Binding-site contacts:
Ligand atom C1 contacts residue TRP155 of chain 1.C at 3.7 Å (hydrophobic).
Ligand atom C4 contacts residue TYR86 of chain 1.C at 4.3 Å (hydrophobic).
Ligand atom C3 contacts residue TYR86 of chain 1.C at 4.0 Å (hydrophobic).
Ligand atom C5 contacts residue LEU29 of chain 1.C at 4.0 Å (hydrophobic).
Ligand atom O3 contacts residue LEU29 of chain 1.C at 4.4 Å.
Ligand atom C1 contacts residue GLN87 of chain 1.C at 4.2 Å.
Ligand atom O2 contacts residue ALA145 of chain 1.C at 4.5 Å.
Ligand atom C4 contacts residue TYR323 of chain 1.C at 4.4 Å (hydrophobic).
Ligand atom O4 contacts residue TYR86 of chain 1.C at 4.1 Å.
Ligand atom O3 contacts residue PRO346 of chain 1.C at 4.2 Å.
Ligand atom C5 contacts residue EDG1 of chain 1.J at 4.5 Å.
Ligand atom O4 contacts residue TRP155 of chain 1.C at 4.0 Å.
Ligand atom O4 contacts residue GLN87 of chain 1.C at 3.1 Å (h-bond).
Ligand atom O5 contacts residue GLU46 of chain 1.C at 2.7 Å (salt-bridge).
Ligand atom O5 contacts residue LEU29 of chain 1.C at 4.3 Å.
Ligand atom C1 contacts residue PRO147 of chain 1.C at 4.4 Å (hydrophobic).
Ligand atom O3 contacts residue LEU345 of chain 1.C at 3.7 Å.
Ligand atom C4 contacts residue EDG1 of chain 1.J at 3.1 Å.
Ligand atom C2 contacts residue PRO147 of chain 1.C at 4.4 Å (hydrophobic).
Ligand atom O2 contacts residue EDG1 of chain 1.J at 3.3 Å (h-bond).
Ligand atom O5 contacts residue TYR30 of chain 1.C at 3.8 Å.
Ligand atom O5 contacts residue GLN87 of chain 1.C at 2.8 Å (h-bond).
Ligand atom C3 contacts residue EDG1 of chain 1.J at 3.5 Å.
Ligand atom O5 contacts residue TYR86 of chain 1.C at 4.2 Å.
Ligand atom O2 contacts residue PRO147 of chain 1.C at 3.4 Å.
Ligand atom C4 contacts residue GLN87 of chain 1.C at 3.9 Å.
Ligand atom C2 contacts residue EDG1 of chain 1.J at 2.4 Å.
Ligand atom C1 contacts residue TYR86 of chain 1.C at 4.4 Å (hydrophobic).
Ligand atom C5 contacts residue GLN87 of chain 1.C at 3.5 Å.
Ligand atom C5 contacts residue TYR48 of chain 1.C at 3.9 Å (hydrophobic).
Ligand atom O4 contacts residue EDG1 of chain 1.J at 2.2 Å (h-bond).
Ligand atom O3 contacts residue EDG1 of chain 1.J at 4.4 Å.
Ligand atom O5 contacts residue TYR323 of chain 1.C at 4.3 Å.
Ligand atom C5 contacts residue GLU46 of chain 1.C at 3.4 Å.
Ligand atom C1 contacts residue EDG1 of chain 1.J at 1.5 Å.
Ligand atom C5 contacts residue TYR86 of chain 1.C at 4.0 Å (hydrophobic).

Sequence of chain 1.C:
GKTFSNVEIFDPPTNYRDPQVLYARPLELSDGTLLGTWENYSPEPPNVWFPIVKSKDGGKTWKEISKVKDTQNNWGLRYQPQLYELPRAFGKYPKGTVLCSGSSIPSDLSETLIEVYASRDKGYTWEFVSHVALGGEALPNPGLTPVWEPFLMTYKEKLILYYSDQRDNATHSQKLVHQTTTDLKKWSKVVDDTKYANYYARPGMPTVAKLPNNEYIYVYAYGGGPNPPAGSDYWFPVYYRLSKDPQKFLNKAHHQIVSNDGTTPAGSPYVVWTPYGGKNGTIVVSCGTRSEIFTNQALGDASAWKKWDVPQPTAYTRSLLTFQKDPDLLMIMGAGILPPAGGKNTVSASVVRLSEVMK

A small-molecule ligand and the protein it binds are described below.
Small molecule (SMILES): OC[C@@H]1O[C@@H](O)[C@H](O)[C@H]1O